Binding-site contacts:
Ligand atom C30 contacts residue ASP93 of chain 1.A at 3.5 Å.
Ligand atom O22 contacts residue LYS148 of chain 1.A at 3.4 Å.
Ligand atom C48 contacts residue ARG135 of chain 1.A at 3.4 Å.
Ligand atom C19 contacts residue SER151 of chain 1.A at 3.5 Å.
Ligand atom O22 contacts residue LEU147 of chain 1.A at 3.4 Å (h-bond).
Ligand atom C20 contacts residue LEU147 of chain 1.A at 3.6 Å (hydrophobic).
Ligand atom O49 contacts residue VAL90 of chain 1.A at 3.1 Å (h-bond).
Ligand atom C7 contacts residue HIS69 of chain 1.A at 3.7 Å.
Ligand atom C14 contacts residue ASP93 of chain 1.A at 3.6 Å.
Ligand atom C34 contacts residue ALA168 of chain 1.A at 3.5 Å (hydrophobic).
Ligand atom N23 contacts residue HIS69 of chain 1.A at 3.0 Å (h-bond).
Ligand atom C32 contacts residue ARG167 of chain 1.A at 3.6 Å.
Ligand atom C50 contacts residue VAL90 of chain 1.A at 3.2 Å (hydrophobic).
Ligand atom N9 contacts residue HIS69 of chain 1.A at 3.4 Å (h-bond).
Ligand atom O35 contacts residue ALA169 of chain 1.A at 2.9 Å (h-bond).
Ligand atom C50 contacts residue ASP93 of chain 1.A at 3.4 Å.
Ligand atom C42 contacts residue ALA169 of chain 1.A at 3.5 Å (hydrophobic).
Ligand atom C40 contacts residue ALA169 of chain 1.A at 3.5 Å (hydrophobic).
Ligand atom O26 contacts residue PHE55 of chain 1.A at 3.6 Å.
Ligand atom O49 contacts residue ASP93 of chain 1.A at 3.6 Å.
Ligand atom C28 contacts residue HIS69 of chain 1.A at 3.5 Å.
Ligand atom O44 contacts residue ALA169 of chain 1.A at 3.2 Å (h-bond).
Ligand atom O26 contacts residue GLY149 of chain 1.A at 3.3 Å (h-bond).
Ligand atom CL1 contacts residue ASP180 of chain 1.A at 3.3 Å.
Ligand atom CL1 contacts residue ARG167 of chain 1.A at 3.5 Å.
Ligand atom C13 contacts residue ASP93 of chain 1.A at 3.5 Å.
Ligand atom N23 contacts residue SER151 of chain 1.A at 3.4 Å (h-bond).
Ligand atom C1 contacts residue ARG167 of chain 1.A at 3.7 Å.
Ligand atom O22 contacts residue SER151 of chain 1.A at 3.6 Å (h-bond).
Ligand atom O22 contacts residue GLY149 of chain 1.A at 3.0 Å (h-bond).
Ligand atom C28 contacts residue SER151 of chain 1.A at 3.6 Å.
Ligand atom O25 contacts residue GLY149 of chain 1.A at 3.1 Å (h-bond).
Ligand atom C18 contacts residue PHE166 of chain 1.A at 3.1 Å (hydrophobic).
Ligand atom C2 contacts residue HIS69 of chain 1.A at 3.6 Å.
Ligand atom O26 contacts residue SER151 of chain 1.A at 2.9 Å (h-bond).
Ligand atom O35 contacts residue ALA168 of chain 1.A at 3.2 Å.
Ligand atom C27 contacts residue HIS69 of chain 1.A at 3.5 Å.
Ligand atom N9 contacts residue ARG167 of chain 1.A at 2.9 Å (salt-bridge).
Ligand atom N41 contacts residue ALA169 of chain 1.A at 2.8 Å (h-bond).
Ligand atom S24 contacts residue SER151 of chain 1.A at 3.5 Å (h-bond).

Sequence of chain 1.A:
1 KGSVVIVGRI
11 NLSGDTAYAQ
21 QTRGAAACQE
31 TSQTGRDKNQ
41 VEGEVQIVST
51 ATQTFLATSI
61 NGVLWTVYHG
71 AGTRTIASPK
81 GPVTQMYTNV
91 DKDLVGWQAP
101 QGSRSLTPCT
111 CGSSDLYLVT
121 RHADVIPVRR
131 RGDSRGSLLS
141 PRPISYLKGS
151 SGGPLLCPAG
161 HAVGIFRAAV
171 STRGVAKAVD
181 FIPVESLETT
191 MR

This protein binds this small molecule.
Small molecule (SMILES): C=C[C@@H]1C[C@]1(NC(=O)[C@@H]1C[C@@H](Oc2ncc(OC)c3ccc(Cl)cc23)CN1C(=O)[C@@H](NC(=O)OC(C)(C)C)C(C)(C)C)C(=O)NS(=O)(=O)C1CC1